Sequence of chain 1.J:
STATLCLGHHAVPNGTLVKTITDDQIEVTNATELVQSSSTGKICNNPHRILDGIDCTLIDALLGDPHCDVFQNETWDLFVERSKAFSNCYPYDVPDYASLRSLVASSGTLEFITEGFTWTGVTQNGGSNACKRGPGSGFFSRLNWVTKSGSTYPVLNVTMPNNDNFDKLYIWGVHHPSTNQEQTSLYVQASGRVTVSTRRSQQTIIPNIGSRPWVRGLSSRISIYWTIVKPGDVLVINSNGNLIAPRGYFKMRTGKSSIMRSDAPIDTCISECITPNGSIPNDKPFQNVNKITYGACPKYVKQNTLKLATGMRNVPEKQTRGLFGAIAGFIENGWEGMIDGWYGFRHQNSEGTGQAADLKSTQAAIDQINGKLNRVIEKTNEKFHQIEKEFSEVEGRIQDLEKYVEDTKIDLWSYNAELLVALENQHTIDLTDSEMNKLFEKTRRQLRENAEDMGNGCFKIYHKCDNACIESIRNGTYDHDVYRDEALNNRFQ

Sequence of chain 1.L:
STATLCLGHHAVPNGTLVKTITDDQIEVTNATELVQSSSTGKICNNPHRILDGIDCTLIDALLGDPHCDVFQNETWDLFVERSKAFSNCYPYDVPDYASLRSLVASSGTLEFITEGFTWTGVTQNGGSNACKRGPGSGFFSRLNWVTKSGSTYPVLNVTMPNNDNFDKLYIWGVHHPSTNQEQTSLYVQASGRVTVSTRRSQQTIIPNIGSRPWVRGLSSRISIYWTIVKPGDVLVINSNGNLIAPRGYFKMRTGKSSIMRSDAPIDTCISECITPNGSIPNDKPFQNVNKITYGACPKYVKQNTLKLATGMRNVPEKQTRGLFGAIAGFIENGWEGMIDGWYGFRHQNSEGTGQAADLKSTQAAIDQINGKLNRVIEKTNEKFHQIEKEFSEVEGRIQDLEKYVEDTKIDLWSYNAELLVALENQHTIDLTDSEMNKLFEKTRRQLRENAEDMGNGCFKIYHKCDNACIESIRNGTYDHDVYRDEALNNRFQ

Binding-site contacts:
Ligand atom C4 contacts residue ASN157 of chain 1.J at 4.2 Å.
Ligand atom C5 contacts residue ASN157 of chain 1.J at 3.7 Å.
Ligand atom C8 contacts residue SER219 of chain 1.L at 4.0 Å.
Ligand atom C3 contacts residue ASN157 of chain 1.J at 3.8 Å.
Ligand atom N2 contacts residue TRP214 of chain 1.L at 3.5 Å.
Ligand atom O5 contacts residue ASN157 of chain 1.J at 2.4 Å (h-bond).
Ligand atom O7 contacts residue TRP214 of chain 1.L at 4.2 Å.
Ligand atom O2 contacts residue TRP214 of chain 1.L at 3.7 Å.
Ligand atom O5 contacts residue VAL158 of chain 1.J at 4.3 Å.
Ligand atom C1 contacts residue SER211 of chain 1.L at 4.2 Å.
Ligand atom C8 contacts residue TRP214 of chain 1.L at 3.8 Å (hydrophobic).
Ligand atom O6 contacts residue THR159 of chain 1.J at 3.4 Å.
Ligand atom C7 contacts residue ASN157 of chain 1.J at 3.7 Å.
Ligand atom C6 contacts residue TRP214 of chain 1.L at 4.0 Å (hydrophobic).
Ligand atom C6 contacts residue THR159 of chain 1.J at 3.3 Å.
Ligand atom O7 contacts residue ASN157 of chain 1.J at 3.7 Å.
Ligand atom C7 contacts residue TRP214 of chain 1.L at 3.7 Å (hydrophobic).
Ligand atom O4 contacts residue TRP214 of chain 1.L at 4.3 Å.
Ligand atom C8 contacts residue SER211 of chain 1.L at 3.7 Å.
Ligand atom C5 contacts residue TRP214 of chain 1.L at 4.0 Å (hydrophobic).
Ligand atom C6 contacts residue VAL158 of chain 1.J at 4.2 Å (hydrophobic).
Ligand atom N2 contacts residue ASN157 of chain 1.J at 2.9 Å (h-bond).
Ligand atom C2 contacts residue ASN157 of chain 1.J at 2.4 Å.
Ligand atom C1 contacts residue ASN157 of chain 1.J at 1.4 Å.
Ligand atom C2 contacts residue SER211 of chain 1.L at 4.3 Å.
Ligand atom N2 contacts residue SER211 of chain 1.L at 3.6 Å.

This small molecule binds to this protein.
Small molecule (SMILES): CC(=O)N[C@H]1[C@H](O[C@H]2[C@H](O)[C@@H](NC(C)=O)CO[C@@H]2CO)O[C@H](CO)[C@@H](O[C@@H]2O[C@H](CO[C@H]3O[C@H](CO)[C@@H](O)[C@H](O)[C@@H]3O)[C@@H](O)[C@H](O[C@H]3O[C@H](CO)[C@@H](O)[C@H](O)[C@@H]3O[C@H]3O[C@H](CO)[C@@H](O)[C@H](O)[C@@H]3O)[C@@H]2O)[C@@H]1O